The protein below binds the small molecule below.
Small molecule (SMILES): CC(=O)N[C@H]1[C@H]([C@H](O)[C@H](O)CO)O[C@@](O)(C(=O)O)C[C@@H]1O

Binding-site contacts:
Ligand atom C1 contacts residue ASN231 of chain 6.A at 3.6 Å.
Ligand atom O4 contacts residue ASN231 of chain 6.A at 4.2 Å.
Ligand atom C2 contacts residue ASN231 of chain 6.A at 4.0 Å.
Ligand atom C1 contacts residue ARG232 of chain 6.A at 3.6 Å.
Ligand atom O2 contacts residue ARG232 of chain 6.A at 4.5 Å.
Ligand atom O10 contacts residue SER256 of chain 6.A at 3.5 Å (h-bond).
Ligand atom C4 contacts residue ASN231 of chain 6.A at 3.5 Å.
Ligand atom C11 contacts residue SER256 of chain 6.A at 4.3 Å.
Ligand atom O2 contacts residue ASN231 of chain 6.A at 4.2 Å.
Ligand atom O4 contacts residue VAL257 of chain 6.A at 3.1 Å.
Ligand atom O1B contacts residue ASN231 of chain 6.A at 4.3 Å.
Ligand atom O1B contacts residue ARG232 of chain 6.A at 2.5 Å (salt-bridge).
Ligand atom O1A contacts residue ASN231 of chain 6.A at 2.7 Å (h-bond).
Ligand atom O1A contacts residue ARG232 of chain 6.A at 3.5 Å.
Ligand atom C3 contacts residue ASN231 of chain 6.A at 3.9 Å.
Ligand atom C5 contacts residue ASN231 of chain 6.A at 4.5 Å.
Ligand atom C10 contacts residue SER256 of chain 6.A at 4.2 Å.
Ligand atom C11 contacts residue ALA253 of chain 6.A at 3.6 Å (hydrophobic).
Ligand atom C4 contacts residue VAL257 of chain 6.A at 4.4 Å (hydrophobic).
Ligand atom C11 contacts residue GLY254 of chain 6.A at 3.6 Å.

Sequence of chain 6.A:
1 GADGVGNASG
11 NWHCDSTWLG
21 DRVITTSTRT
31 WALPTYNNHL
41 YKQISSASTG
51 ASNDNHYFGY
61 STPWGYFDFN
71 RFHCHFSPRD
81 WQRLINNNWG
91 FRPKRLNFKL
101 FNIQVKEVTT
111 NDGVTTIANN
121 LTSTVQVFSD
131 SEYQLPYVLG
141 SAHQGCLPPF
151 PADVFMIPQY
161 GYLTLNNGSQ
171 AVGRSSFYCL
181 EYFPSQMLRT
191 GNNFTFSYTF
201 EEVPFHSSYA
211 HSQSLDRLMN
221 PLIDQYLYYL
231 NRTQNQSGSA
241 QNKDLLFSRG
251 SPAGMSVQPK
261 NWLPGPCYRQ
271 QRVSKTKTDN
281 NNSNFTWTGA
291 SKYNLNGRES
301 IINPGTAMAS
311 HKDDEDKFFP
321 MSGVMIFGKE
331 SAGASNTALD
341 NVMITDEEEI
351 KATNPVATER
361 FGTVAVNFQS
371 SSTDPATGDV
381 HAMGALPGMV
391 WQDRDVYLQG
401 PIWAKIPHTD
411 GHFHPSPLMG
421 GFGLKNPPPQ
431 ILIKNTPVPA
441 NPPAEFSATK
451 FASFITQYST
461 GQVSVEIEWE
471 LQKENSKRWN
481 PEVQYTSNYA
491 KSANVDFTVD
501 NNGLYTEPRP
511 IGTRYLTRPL